A small-molecule ligand and the protein it binds are described below.
Small molecule (SMILES): CC(=O)N[C@@H]1[C@@H](O)[C@H](O)[C@@H](CO)O[C@H]1O

Sequence of chain 1.A:
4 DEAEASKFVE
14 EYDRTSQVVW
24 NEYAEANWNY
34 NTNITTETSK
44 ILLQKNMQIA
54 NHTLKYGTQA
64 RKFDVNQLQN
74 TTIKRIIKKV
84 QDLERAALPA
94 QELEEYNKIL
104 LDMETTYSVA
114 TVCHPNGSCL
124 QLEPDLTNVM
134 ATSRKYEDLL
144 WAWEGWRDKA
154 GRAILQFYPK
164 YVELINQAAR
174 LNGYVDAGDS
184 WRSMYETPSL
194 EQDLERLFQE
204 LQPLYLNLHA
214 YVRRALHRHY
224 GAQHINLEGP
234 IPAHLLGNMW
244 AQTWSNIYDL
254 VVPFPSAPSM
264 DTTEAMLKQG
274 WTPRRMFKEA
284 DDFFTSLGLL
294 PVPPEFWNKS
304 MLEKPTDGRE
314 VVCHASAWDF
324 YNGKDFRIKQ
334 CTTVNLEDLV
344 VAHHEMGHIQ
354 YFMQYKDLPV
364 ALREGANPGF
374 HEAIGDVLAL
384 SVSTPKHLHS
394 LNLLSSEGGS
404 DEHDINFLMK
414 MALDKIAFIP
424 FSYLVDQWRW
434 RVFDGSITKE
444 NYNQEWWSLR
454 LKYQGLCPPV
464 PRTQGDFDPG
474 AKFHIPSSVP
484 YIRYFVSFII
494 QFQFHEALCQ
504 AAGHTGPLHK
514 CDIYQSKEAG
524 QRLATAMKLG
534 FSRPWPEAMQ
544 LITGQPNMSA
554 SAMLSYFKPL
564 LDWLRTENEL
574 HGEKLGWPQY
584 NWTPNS

Binding-site contacts:
Ligand atom C1 contacts residue THR38 of chain 1.A at 4.3 Å.
Ligand atom C7 contacts residue ARG312 of chain 1.A at 4.3 Å.
Ligand atom O6 contacts residue THR41 of chain 1.A at 4.1 Å.
Ligand atom O6 contacts residue GLU40 of chain 1.A at 3.1 Å.
Ligand atom C6 contacts residue THR38 of chain 1.A at 4.0 Å.
Ligand atom O5 contacts residue ASN36 of chain 1.A at 2.3 Å (h-bond).
Ligand atom C2 contacts residue ASN36 of chain 1.A at 2.4 Å.
Ligand atom O5 contacts residue THR38 of chain 1.A at 4.1 Å.
Ligand atom O7 contacts residue ASN36 of chain 1.A at 3.8 Å.
Ligand atom C7 contacts residue ASN36 of chain 1.A at 3.5 Å.
Ligand atom N2 contacts residue ASN36 of chain 1.A at 2.9 Å (h-bond).
Ligand atom C6 contacts residue THR41 of chain 1.A at 4.4 Å.
Ligand atom C3 contacts residue ASN36 of chain 1.A at 3.7 Å.
Ligand atom C6 contacts residue GLU40 of chain 1.A at 3.8 Å.
Ligand atom O6 contacts residue THR38 of chain 1.A at 2.7 Å (h-bond).
Ligand atom O5 contacts residue THR41 of chain 1.A at 4.0 Å.
Ligand atom C8 contacts residue ASP310 of chain 1.A at 3.9 Å.
Ligand atom C4 contacts residue ASN36 of chain 1.A at 4.1 Å.
Ligand atom C5 contacts residue ASN36 of chain 1.A at 3.6 Å.
Ligand atom C1 contacts residue ASN36 of chain 1.A at 1.4 Å.
Ligand atom C8 contacts residue ARG312 of chain 1.A at 3.7 Å.